Binding-site contacts:
Ligand atom C1 contacts residue VAL234 of chain 1.A at 4.3 Å (hydrophobic).
Ligand atom O1 contacts residue GLY236 of chain 1.A at 4.2 Å.
Ligand atom O2P contacts residue GLY236 of chain 1.A at 2.8 Å (h-bond).
Ligand atom P contacts residue SER214 of chain 1.A at 3.7 Å.
Ligand atom O3P contacts residue ILE173 of chain 1.A at 3.5 Å.
Ligand atom C1 contacts residue GLU168 of chain 1.A at 3.2 Å.
Ligand atom O2P contacts residue GLY235 of chain 1.A at 3.6 Å.
Ligand atom O1P contacts residue VAL234 of chain 1.A at 3.9 Å.
Ligand atom O3P contacts residue SER214 of chain 1.A at 2.8 Å (h-bond).
Ligand atom O1 contacts residue GLY174 of chain 1.A at 4.2 Å.
Ligand atom C1 contacts residue GLY235 of chain 1.A at 3.4 Å.
Ligand atom O3 contacts residue HIS96 of chain 1.A at 2.7 Å (h-bond).
Ligand atom P contacts residue GLY236 of chain 1.A at 3.7 Å.
Ligand atom O1 contacts residue LYS14 of chain 1.A at 3.3 Å (salt-bridge).
Ligand atom O3P contacts residue ALA172 of chain 1.A at 3.5 Å (h-bond).
Ligand atom O1P contacts residue SER214 of chain 1.A at 3.6 Å (h-bond).
Ligand atom C1 contacts residue LYS14 of chain 1.A at 4.0 Å.
Ligand atom O3P contacts residue GLY213 of chain 1.A at 3.7 Å.
Ligand atom C2 contacts residue HIS96 of chain 1.A at 3.6 Å.
Ligand atom O1 contacts residue GLY235 of chain 1.A at 3.5 Å.
Ligand atom O3P contacts residue GLY174 of chain 1.A at 2.7 Å (h-bond).
Ligand atom P contacts residue GLY174 of chain 1.A at 3.8 Å.
Ligand atom O1P contacts residue VAL215 of chain 1.A at 4.2 Å.
Ligand atom C3 contacts residue HIS96 of chain 1.A at 3.7 Å.
Ligand atom C2 contacts residue ILE173 of chain 1.A at 4.2 Å (hydrophobic).
Ligand atom C1 contacts residue GLY213 of chain 1.A at 4.1 Å.
Ligand atom O1P contacts residue GLY236 of chain 1.A at 3.6 Å (h-bond).
Ligand atom O3 contacts residue ILE173 of chain 1.A at 3.5 Å.
Ligand atom P contacts residue GLY235 of chain 1.A at 3.7 Å.
Ligand atom O3 contacts residue LYS14 of chain 1.A at 2.7 Å (salt-bridge).
Ligand atom C3 contacts residue LEU233 of chain 1.A at 3.5 Å (hydrophobic).
Ligand atom C3 contacts residue GLU168 of chain 1.A at 1.5 Å.
Ligand atom O1 contacts residue ILE173 of chain 1.A at 3.9 Å.
Ligand atom C2 contacts residue GLY235 of chain 1.A at 4.2 Å.
Ligand atom O2P contacts residue GLY174 of chain 1.A at 3.9 Å.
Ligand atom C2 contacts residue GLU168 of chain 1.A at 2.4 Å.
Ligand atom O1P contacts residue GLY235 of chain 1.A at 2.8 Å (h-bond).
Ligand atom O3 contacts residue GLU168 of chain 1.A at 3.3 Å (salt-bridge).
Ligand atom C1 contacts residue LEU233 of chain 1.A at 4.1 Å (hydrophobic).
Ligand atom C2 contacts residue LYS14 of chain 1.A at 3.7 Å.

Sequence of chain 1.A:
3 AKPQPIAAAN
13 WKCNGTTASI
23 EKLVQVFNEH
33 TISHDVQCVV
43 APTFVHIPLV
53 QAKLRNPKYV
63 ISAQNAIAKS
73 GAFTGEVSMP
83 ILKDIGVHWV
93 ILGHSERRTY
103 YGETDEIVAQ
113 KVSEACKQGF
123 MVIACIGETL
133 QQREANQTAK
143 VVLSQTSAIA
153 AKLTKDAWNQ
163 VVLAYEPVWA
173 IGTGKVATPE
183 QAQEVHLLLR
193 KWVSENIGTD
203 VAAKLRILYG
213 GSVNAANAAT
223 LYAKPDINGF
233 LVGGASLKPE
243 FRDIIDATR

The protein below binds the small molecule below.
Small molecule (SMILES): O=C(CBr)COP(=O)(O)O